The small molecule below binds the protein below.
Small molecule (SMILES): CC(=O)N[C@@H]1[C@@H](O)[C@H](O)[C@@H](CO)O[C@H]1O

Binding-site contacts:
Ligand atom O3 contacts residue GLU24 of chain 1.E at 4.1 Å.
Ligand atom C8 contacts residue HIS21 of chain 1.E at 3.5 Å.
Ligand atom C3 contacts residue ASN25 of chain 1.E at 3.8 Å.
Ligand atom C8 contacts residue GLU24 of chain 1.E at 3.8 Å.
Ligand atom C7 contacts residue GLU24 of chain 1.E at 3.7 Å.
Ligand atom C5 contacts residue ASN25 of chain 1.E at 3.6 Å.
Ligand atom C1 contacts residue ASN25 of chain 1.E at 1.4 Å.
Ligand atom C7 contacts residue ASN25 of chain 1.E at 3.5 Å.
Ligand atom O5 contacts residue ASN25 of chain 1.E at 2.3 Å (h-bond).
Ligand atom C4 contacts residue ASN25 of chain 1.E at 4.2 Å.
Ligand atom N2 contacts residue GLU24 of chain 1.E at 2.6 Å (salt-bridge).
Ligand atom C3 contacts residue GLU24 of chain 1.E at 3.4 Å.
Ligand atom C1 contacts residue GLU24 of chain 1.E at 3.4 Å.
Ligand atom C8 contacts residue GLU22 of chain 1.E at 3.9 Å.
Ligand atom C2 contacts residue GLU24 of chain 1.E at 3.2 Å.
Ligand atom C2 contacts residue ASN25 of chain 1.E at 2.5 Å.
Ligand atom N2 contacts residue ASN25 of chain 1.E at 2.9 Å (h-bond).
Ligand atom O7 contacts residue ASN25 of chain 1.E at 3.7 Å.

Sequence of chain 1.E:
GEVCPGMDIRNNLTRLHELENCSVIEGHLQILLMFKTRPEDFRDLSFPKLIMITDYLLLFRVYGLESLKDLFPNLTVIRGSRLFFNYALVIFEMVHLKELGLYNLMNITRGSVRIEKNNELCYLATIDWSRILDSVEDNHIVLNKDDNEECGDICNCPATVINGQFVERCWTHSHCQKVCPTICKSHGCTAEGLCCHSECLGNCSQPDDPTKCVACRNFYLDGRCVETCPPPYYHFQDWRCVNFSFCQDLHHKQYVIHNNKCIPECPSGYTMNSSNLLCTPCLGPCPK